Binding-site contacts:
Ligand atom O6 contacts residue ARG149 of chain 1.B at 2.4 Å (salt-bridge).
Ligand atom O6 contacts residue GLU18 of chain 1.B at 3.4 Å (salt-bridge).
Ligand atom O53 contacts residue LYS21 of chain 1.B at 3.8 Å.
Ligand atom O1 contacts residue ARG149 of chain 1.B at 3.8 Å.
Ligand atom O5 contacts residue LYS21 of chain 1.B at 2.4 Å (salt-bridge).
Ligand atom O6 contacts residue LYS21 of chain 1.B at 3.4 Å (salt-bridge).
Ligand atom O43 contacts residue ARG17 of chain 1.B at 4.3 Å.
Ligand atom C4 contacts residue LYS21 of chain 1.B at 4.0 Å.
Ligand atom P4 contacts residue ARG17 of chain 1.B at 3.6 Å.
Ligand atom O52 contacts residue ARG149 of chain 1.B at 3.3 Å (salt-bridge).
Ligand atom O52 contacts residue ARG17 of chain 1.B at 3.5 Å (salt-bridge).
Ligand atom O42 contacts residue ARG170 of chain 1.B at 3.7 Å.
Ligand atom O52 contacts residue LYS21 of chain 1.B at 4.1 Å.
Ligand atom C5 contacts residue LYS21 of chain 1.B at 2.8 Å.
Ligand atom O5 contacts residue GLU18 of chain 1.B at 4.3 Å.
Ligand atom O5 contacts residue ARG149 of chain 1.B at 2.6 Å (salt-bridge).
Ligand atom C1 contacts residue ARG149 of chain 1.B at 4.1 Å.
Ligand atom P5 contacts residue ARG17 of chain 1.B at 3.7 Å.
Ligand atom P5 contacts residue LYS21 of chain 1.B at 3.6 Å.
Ligand atom P1 contacts residue ARG149 of chain 1.B at 3.3 Å.
Ligand atom O43 contacts residue ARG170 of chain 1.B at 2.5 Å (salt-bridge).
Ligand atom P4 contacts residue ARG170 of chain 1.B at 3.6 Å.
Ligand atom O41 contacts residue TYR175 of chain 1.B at 3.7 Å.
Ligand atom O12 contacts residue ARG149 of chain 1.B at 3.6 Å.
Ligand atom P5 contacts residue ARG149 of chain 1.B at 3.2 Å.
Ligand atom O4 contacts residue ARG17 of chain 1.B at 3.8 Å.
Ligand atom O53 contacts residue ARG17 of chain 1.B at 3.2 Å (salt-bridge).
Ligand atom C3 contacts residue ARG170 of chain 1.B at 4.2 Å.
Ligand atom C6 contacts residue ARG149 of chain 1.B at 3.1 Å.
Ligand atom O43 contacts residue LYS21 of chain 1.B at 3.9 Å.
Ligand atom O41 contacts residue ARG170 of chain 1.B at 4.3 Å.
Ligand atom C5 contacts residue ARG149 of chain 1.B at 3.4 Å.
Ligand atom O5 contacts residue ARG17 of chain 1.B at 3.7 Å.
Ligand atom O51 contacts residue ARG149 of chain 1.B at 3.5 Å (salt-bridge).
Ligand atom O11 contacts residue ARG149 of chain 1.B at 2.2 Å (salt-bridge).
Ligand atom O4 contacts residue LYS21 of chain 1.B at 3.9 Å.
Ligand atom O13 contacts residue GLU152 of chain 1.B at 4.4 Å.
Ligand atom O41 contacts residue ARG17 of chain 1.B at 2.7 Å (salt-bridge).
Ligand atom C6 contacts residue LYS21 of chain 1.B at 3.7 Å.

Sequence of chain 1.B:
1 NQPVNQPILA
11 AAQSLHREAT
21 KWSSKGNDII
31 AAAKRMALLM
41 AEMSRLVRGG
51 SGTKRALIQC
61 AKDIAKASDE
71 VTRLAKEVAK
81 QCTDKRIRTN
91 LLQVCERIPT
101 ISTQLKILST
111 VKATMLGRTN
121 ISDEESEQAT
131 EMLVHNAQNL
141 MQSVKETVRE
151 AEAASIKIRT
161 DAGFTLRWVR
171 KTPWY

This small molecule binds to this protein.
Small molecule (SMILES): CCCCCCCC(=O)OC[C@H](COP(=O)(O)O[C@@H]1[C@H](O)[C@H](O)[C@@H](OP(=O)(O)O)[C@H](OP(=O)(O)O)[C@H]1O)OC(=O)CCCCCCC